Binding-site contacts:
Ligand atom O6 contacts residue GLU141 of chain 1.A at 2.8 Å (salt-bridge).
Ligand atom C5 contacts residue GLU141 of chain 1.A at 4.2 Å.
Ligand atom C1 contacts residue SER143 of chain 1.A at 3.9 Å.
Ligand atom N2 contacts residue ASN185 of chain 1.A at 2.9 Å (h-bond).
Ligand atom C7 contacts residue ILE177 of chain 1.A at 3.8 Å (hydrophobic).
Ligand atom C4 contacts residue ASN185 of chain 1.A at 4.2 Å.
Ligand atom O7 contacts residue ILE177 of chain 1.A at 3.8 Å.
Ligand atom C8 contacts residue ASN179 of chain 1.A at 3.3 Å.
Ligand atom C8 contacts residue ASN185 of chain 1.A at 4.4 Å.
Ligand atom C5 contacts residue ASN185 of chain 1.A at 3.6 Å.
Ligand atom C2 contacts residue ASN185 of chain 1.A at 2.4 Å.
Ligand atom C3 contacts residue ASN185 of chain 1.A at 3.8 Å.
Ligand atom N2 contacts residue ASN179 of chain 1.A at 2.8 Å (h-bond).
Ligand atom C7 contacts residue ASN179 of chain 1.A at 3.5 Å.
Ligand atom C7 contacts residue ASN185 of chain 1.A at 3.6 Å.
Ligand atom C6 contacts residue SER143 of chain 1.A at 3.7 Å.
Ligand atom C2 contacts residue ASN179 of chain 1.A at 3.7 Å.
Ligand atom C5 contacts residue SER143 of chain 1.A at 4.0 Å.
Ligand atom C8 contacts residue LYS178 of chain 1.A at 3.4 Å.
Ligand atom C6 contacts residue GLU141 of chain 1.A at 3.6 Å.
Ligand atom O6 contacts residue ARG123 of chain 1.A at 3.8 Å.
Ligand atom C1 contacts residue ASN185 of chain 1.A at 1.4 Å.
Ligand atom O5 contacts residue GLU141 of chain 1.A at 3.6 Å.
Ligand atom C1 contacts residue ASN179 of chain 1.A at 3.6 Å.
Ligand atom C8 contacts residue ILE177 of chain 1.A at 3.6 Å (hydrophobic).
Ligand atom O5 contacts residue ASN185 of chain 1.A at 2.4 Å (h-bond).
Ligand atom O5 contacts residue SER143 of chain 1.A at 3.3 Å.
Ligand atom O7 contacts residue ASN185 of chain 1.A at 4.0 Å.
Ligand atom C3 contacts residue ASN179 of chain 1.A at 4.4 Å.

A small-molecule ligand and the protein it binds are described below.
Small molecule (SMILES): CC(=O)N[C@H]1[C@H](O[C@H]2[C@H](O)[C@@H](NC(C)=O)CO[C@@H]2CO)O[C@H](CO)[C@@H](O)[C@@H]1O

Sequence of chain 1.A:
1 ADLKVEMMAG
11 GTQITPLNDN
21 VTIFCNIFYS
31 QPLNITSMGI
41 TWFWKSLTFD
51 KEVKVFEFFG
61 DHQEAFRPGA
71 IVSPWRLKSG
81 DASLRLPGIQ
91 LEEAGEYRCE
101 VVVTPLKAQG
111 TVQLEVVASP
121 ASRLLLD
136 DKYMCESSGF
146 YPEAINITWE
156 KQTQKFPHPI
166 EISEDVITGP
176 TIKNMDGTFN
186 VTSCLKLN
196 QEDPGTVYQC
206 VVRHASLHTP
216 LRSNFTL